Sequence of chain 1.B:
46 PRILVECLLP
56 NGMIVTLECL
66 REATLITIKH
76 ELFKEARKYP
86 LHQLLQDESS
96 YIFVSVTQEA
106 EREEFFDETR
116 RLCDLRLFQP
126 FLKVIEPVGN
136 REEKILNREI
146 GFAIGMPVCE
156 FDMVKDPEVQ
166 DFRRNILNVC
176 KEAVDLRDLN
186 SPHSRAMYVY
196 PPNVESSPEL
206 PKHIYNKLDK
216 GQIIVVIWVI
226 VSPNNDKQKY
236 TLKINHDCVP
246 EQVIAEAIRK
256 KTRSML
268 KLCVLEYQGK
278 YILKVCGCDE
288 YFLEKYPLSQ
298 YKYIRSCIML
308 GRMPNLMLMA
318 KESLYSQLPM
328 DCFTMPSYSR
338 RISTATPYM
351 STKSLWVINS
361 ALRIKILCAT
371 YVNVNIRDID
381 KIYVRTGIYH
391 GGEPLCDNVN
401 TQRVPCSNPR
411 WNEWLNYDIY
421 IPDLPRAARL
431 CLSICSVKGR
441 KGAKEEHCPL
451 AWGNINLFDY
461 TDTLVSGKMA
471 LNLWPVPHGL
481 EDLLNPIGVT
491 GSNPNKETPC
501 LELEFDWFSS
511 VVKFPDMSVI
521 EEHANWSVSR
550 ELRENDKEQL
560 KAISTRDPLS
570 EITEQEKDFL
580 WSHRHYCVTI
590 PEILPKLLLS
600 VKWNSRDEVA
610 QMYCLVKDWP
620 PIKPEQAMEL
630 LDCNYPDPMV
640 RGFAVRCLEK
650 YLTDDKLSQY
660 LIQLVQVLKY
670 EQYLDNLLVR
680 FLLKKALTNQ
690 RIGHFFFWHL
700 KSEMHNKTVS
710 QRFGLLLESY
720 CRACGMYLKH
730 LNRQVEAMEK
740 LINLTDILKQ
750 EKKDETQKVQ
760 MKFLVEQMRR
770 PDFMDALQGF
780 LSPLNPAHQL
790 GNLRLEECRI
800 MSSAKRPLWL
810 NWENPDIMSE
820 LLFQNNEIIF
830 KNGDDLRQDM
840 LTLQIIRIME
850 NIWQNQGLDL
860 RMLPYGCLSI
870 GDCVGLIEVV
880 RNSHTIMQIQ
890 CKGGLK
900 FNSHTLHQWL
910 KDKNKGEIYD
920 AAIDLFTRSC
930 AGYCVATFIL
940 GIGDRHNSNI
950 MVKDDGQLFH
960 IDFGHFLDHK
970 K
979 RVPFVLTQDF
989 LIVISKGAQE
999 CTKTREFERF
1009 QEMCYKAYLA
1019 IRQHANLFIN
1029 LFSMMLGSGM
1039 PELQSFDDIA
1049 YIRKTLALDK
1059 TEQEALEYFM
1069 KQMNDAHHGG

Binding-site contacts:
Ligand atom C17 contacts residue LYS830 of chain 1.B at 3.8 Å.
Ligand atom N3 contacts residue SER882 of chain 1.B at 2.9 Å (h-bond).
Ligand atom C11 contacts residue ILE876 of chain 1.B at 3.7 Å (hydrophobic).
Ligand atom C16 contacts residue PRO806 of chain 1.B at 3.7 Å (hydrophobic).
Ligand atom F2 contacts residue SER802 of chain 1.B at 3.7 Å.
Ligand atom F contacts residue ASP961 of chain 1.B at 2.6 Å.
Ligand atom C9 contacts residue MET950 of chain 1.B at 3.5 Å (hydrophobic).
Ligand atom C2 contacts residue VAL878 of chain 1.B at 3.7 Å (hydrophobic).
Ligand atom N2 contacts residue SER882 of chain 1.B at 3.8 Å.
Ligand atom F2 contacts residue ILE960 of chain 1.B at 3.6 Å.
Ligand atom N1 contacts residue VAL878 of chain 1.B at 3.4 Å.
Ligand atom F1 contacts residue ALA803 of chain 1.B at 3.7 Å.
Ligand atom N3 contacts residue GLN887 of chain 1.B at 3.1 Å (h-bond).
Ligand atom C18 contacts residue ASP961 of chain 1.B at 3.8 Å.
Ligand atom C1 contacts residue MET950 of chain 1.B at 3.5 Å (hydrophobic).
Ligand atom C12 contacts residue ILE876 of chain 1.B at 3.5 Å (hydrophobic).
Ligand atom N4 contacts residue ILE876 of chain 1.B at 3.5 Å.
Ligand atom C11 contacts residue TYR864 of chain 1.B at 3.6 Å (hydrophobic).
Ligand atom F contacts residue ILE960 of chain 1.B at 3.8 Å.
Ligand atom S contacts residue MET950 of chain 1.B at 3.6 Å.
Ligand atom C4 contacts residue SER882 of chain 1.B at 3.7 Å.
Ligand atom C8 contacts residue SER882 of chain 1.B at 3.6 Å.
Ligand atom N3 contacts residue HIS883 of chain 1.B at 3.1 Å (h-bond).
Ligand atom C12 contacts residue ILE960 of chain 1.B at 3.7 Å (hydrophobic).
Ligand atom C12 contacts residue TYR864 of chain 1.B at 3.3 Å (hydrophobic).
Ligand atom C contacts residue PHE958 of chain 1.B at 3.7 Å (hydrophobic).
Ligand atom C5 contacts residue SER882 of chain 1.B at 3.4 Å.
Ligand atom C8 contacts residue GLN887 of chain 1.B at 3.9 Å.
Ligand atom C2 contacts residue MET950 of chain 1.B at 3.5 Å (hydrophobic).
Ligand atom C11 contacts residue ILE960 of chain 1.B at 3.5 Å (hydrophobic).
Ligand atom C16 contacts residue ILE828 of chain 1.B at 3.7 Å (hydrophobic).
Ligand atom C2 contacts residue VAL879 of chain 1.B at 3.9 Å (hydrophobic).
Ligand atom N contacts residue VAL879 of chain 1.B at 3.5 Å (h-bond).
Ligand atom C contacts residue TYR864 of chain 1.B at 3.9 Å (hydrophobic).
Ligand atom C18 contacts residue SER802 of chain 1.B at 3.7 Å.
Ligand atom F1 contacts residue SER802 of chain 1.B at 2.6 Å.
Ligand atom N contacts residue MET950 of chain 1.B at 3.5 Å.
Ligand atom O1 contacts residue GLN887 of chain 1.B at 3.2 Å (h-bond).
Ligand atom N contacts residue VAL878 of chain 1.B at 3.8 Å.
Ligand atom N1 contacts residue VAL879 of chain 1.B at 3.3 Å (h-bond).

The protein below binds the small molecule below.
Small molecule (SMILES): Cc1nc(NC(=O)N2CCC[C@H]2C(N)=O)sc1-c1ccnc(C(C)(C)C(F)(F)F)c1